Binding-site contacts:
Ligand atom F34 contacts residue VAL142 of chain 1.A at 3.5 Å.
Ligand atom C19 contacts residue LYS161 of chain 1.A at 3.5 Å.
Ligand atom O21 contacts residue MET247 of chain 1.A at 3.6 Å.
Ligand atom C4 contacts residue ILE158 of chain 1.A at 3.6 Å (hydrophobic).
Ligand atom C14 contacts residue THR83 of chain 1.A at 3.7 Å.
Ligand atom F35 contacts residue VAL75 of chain 1.A at 3.6 Å.
Ligand atom C6 contacts residue PHE76 of chain 1.A at 3.4 Å (hydrophobic).
Ligand atom O22 contacts residue HIS117 of chain 1.A at 2.6 Å (h-bond).
Ligand atom O25 contacts residue THR82 of chain 1.A at 3.7 Å.
Ligand atom C4 contacts residue ILE157 of chain 1.A at 3.6 Å (hydrophobic).
Ligand atom C14 contacts residue LEU263 of chain 1.A at 3.4 Å (hydrophobic).
Ligand atom O11 contacts residue MET247 of chain 1.A at 3.5 Å.
Ligand atom C7 contacts residue LYS161 of chain 1.A at 3.7 Å.
Ligand atom C28 contacts residue VAL135 of chain 1.A at 3.5 Å (hydrophobic).
Ligand atom C26 contacts residue VAL135 of chain 1.A at 3.7 Å (hydrophobic).
Ligand atom O21 contacts residue HIS243 of chain 1.A at 2.7 Å (h-bond).
Ligand atom F33 contacts residue VAL75 of chain 1.A at 3.7 Å.
Ligand atom C11 contacts residue LYS161 of chain 1.A at 3.4 Å.
Ligand atom O21 contacts residue HIS117 of chain 1.A at 3.3 Å (h-bond).
Ligand atom C17 contacts residue HIS117 of chain 1.A at 3.3 Å.
Ligand atom C17 contacts residue TYR267 of chain 1.A at 3.7 Å (hydrophobic).
Ligand atom C8 contacts residue HIS243 of chain 1.A at 3.7 Å.
Ligand atom O22 contacts residue TYR267 of chain 1.A at 3.4 Å.
Ligand atom O22 contacts residue LEU263 of chain 1.A at 3.5 Å.
Ligand atom O1 contacts residue LYS161 of chain 1.A at 3.5 Å.
Ligand atom C19 contacts residue LEU133 of chain 1.A at 3.6 Å (hydrophobic).
Ligand atom C7 contacts residue ILE158 of chain 1.A at 3.6 Å (hydrophobic).
Ligand atom C2 contacts residue CYS79 of chain 1.A at 3.7 Å (hydrophobic).
Ligand atom C1 contacts residue HIS243 of chain 1.A at 3.7 Å.
Ligand atom C19 contacts residue VAL128 of chain 1.A at 3.6 Å (hydrophobic).
Ligand atom C2 contacts residue HIS243 of chain 1.A at 3.7 Å.
Ligand atom O22 contacts residue THR83 of chain 1.A at 3.4 Å.
Ligand atom F34 contacts residue LEU49 of chain 1.A at 3.7 Å.
Ligand atom O21 contacts residue TYR267 of chain 1.A at 2.8 Å (h-bond).
Ligand atom C5 contacts residue HIS243 of chain 1.A at 3.6 Å.
Ligand atom C10 contacts residue HIS243 of chain 1.A at 3.6 Å.
Ligand atom F33 contacts residue ARG78 of chain 1.A at 3.2 Å.
Ligand atom C8 contacts residue PHE121 of chain 1.A at 3.7 Å (hydrophobic).
Ligand atom F35 contacts residue VAL142 of chain 1.A at 3.6 Å.
Ligand atom C10 contacts residue THR83 of chain 1.A at 3.3 Å.

A small-molecule ligand and the protein it binds are described below.
Small molecule (SMILES): C#CCOc1cc(COc2ccc(C(F)(F)F)cc2)ccc1Sc1ccc(OCC(=O)O)c(C)c1C

Sequence of chain 1.A:
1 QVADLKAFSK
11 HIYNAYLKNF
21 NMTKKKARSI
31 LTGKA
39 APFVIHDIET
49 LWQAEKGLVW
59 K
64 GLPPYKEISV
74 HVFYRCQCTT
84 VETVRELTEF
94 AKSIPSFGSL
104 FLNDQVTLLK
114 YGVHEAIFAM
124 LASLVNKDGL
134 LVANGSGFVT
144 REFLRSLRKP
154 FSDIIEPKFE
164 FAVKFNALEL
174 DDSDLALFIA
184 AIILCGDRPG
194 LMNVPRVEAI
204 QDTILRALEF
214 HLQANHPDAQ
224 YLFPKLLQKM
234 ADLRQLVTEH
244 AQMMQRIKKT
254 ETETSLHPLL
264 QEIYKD